Sequence of chain 1.A:
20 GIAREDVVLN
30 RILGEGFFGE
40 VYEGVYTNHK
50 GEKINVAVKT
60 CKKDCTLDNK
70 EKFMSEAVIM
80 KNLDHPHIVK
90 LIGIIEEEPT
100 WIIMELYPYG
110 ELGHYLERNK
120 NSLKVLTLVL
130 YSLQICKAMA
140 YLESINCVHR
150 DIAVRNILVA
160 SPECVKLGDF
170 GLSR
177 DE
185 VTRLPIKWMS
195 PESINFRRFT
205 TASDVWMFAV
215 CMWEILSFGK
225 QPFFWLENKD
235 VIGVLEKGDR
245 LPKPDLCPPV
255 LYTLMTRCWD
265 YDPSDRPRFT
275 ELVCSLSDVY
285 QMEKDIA

A small-molecule ligand and the protein it binds are described below.
Small molecule (SMILES): COc1ccc(-c2cc(NC(=O)Nc3cc(C(C)(C)C)nn3-c3ccc(C)cc3)[nH]n2)c(C)c1

Binding-site contacts:
Ligand atom C6 contacts residue TYR106 of chain 1.A at 3.3 Å (hydrophobic).
Ligand atom N29 contacts residue ASP168 of chain 1.A at 3.8 Å.
Ligand atom N27 contacts residue PHE169 of chain 1.A at 3.6 Å.
Ligand atom C12 contacts residue GLU104 of chain 1.A at 3.8 Å.
Ligand atom C25 contacts residue ASP168 of chain 1.A at 3.6 Å.
Ligand atom C1 contacts residue SER74 of chain 1.A at 3.5 Å.
Ligand atom C7 contacts residue ARG173 of chain 1.A at 3.4 Å.
Ligand atom C14 contacts residue PHE169 of chain 1.A at 3.7 Å (hydrophobic).
Ligand atom C15 contacts residue ASP168 of chain 1.A at 3.5 Å.
Ligand atom N29 contacts residue MET79 of chain 1.A at 3.8 Å.
Ligand atom C16 contacts residue ARG173 of chain 1.A at 3.7 Å.
Ligand atom C2 contacts residue PHE169 of chain 1.A at 3.7 Å (hydrophobic).
Ligand atom C15 contacts residue MET79 of chain 1.A at 3.6 Å (hydrophobic).
Ligand atom O33 contacts residue VAL88 of chain 1.A at 3.3 Å.
Ligand atom O33 contacts residue GLY167 of chain 1.A at 3.4 Å.
Ligand atom O33 contacts residue ASP168 of chain 1.A at 2.9 Å (salt-bridge).
Ligand atom C9 contacts residue ASP168 of chain 1.A at 3.8 Å.
Ligand atom C24 contacts residue MET79 of chain 1.A at 3.5 Å (hydrophobic).
Ligand atom C7 contacts residue GLU75 of chain 1.A at 3.7 Å.
Ligand atom O34 contacts residue LEU105 of chain 1.A at 3.7 Å.
Ligand atom O34 contacts residue TYR106 of chain 1.A at 3.1 Å (h-bond).
Ligand atom C4 contacts residue LEU166 of chain 1.A at 3.6 Å (hydrophobic).
Ligand atom N31 contacts residue ASP168 of chain 1.A at 3.6 Å.
Ligand atom C1 contacts residue ARG173 of chain 1.A at 3.7 Å.
Ligand atom N31 contacts residue GLU75 of chain 1.A at 2.8 Å (salt-bridge).
Ligand atom N32 contacts residue MET79 of chain 1.A at 3.6 Å (h-bond).
Ligand atom C11 contacts residue GLU104 of chain 1.A at 3.2 Å.
Ligand atom N27 contacts residue LYS58 of chain 1.A at 3.1 Å (salt-bridge).
Ligand atom C1 contacts residue GLU75 of chain 1.A at 3.8 Å.
Ligand atom C21 contacts residue PHE169 of chain 1.A at 3.8 Å (hydrophobic).
Ligand atom C11 contacts residue LEU157 of chain 1.A at 3.5 Å (hydrophobic).
Ligand atom C3 contacts residue ILE87 of chain 1.A at 3.8 Å (hydrophobic).
Ligand atom C22 contacts residue ASP168 of chain 1.A at 3.7 Å.
Ligand atom C12 contacts residue LEU157 of chain 1.A at 3.7 Å (hydrophobic).
Ligand atom C25 contacts residue GLU75 of chain 1.A at 3.2 Å.
Ligand atom C9 contacts residue GLU75 of chain 1.A at 3.2 Å.
Ligand atom C5 contacts residue LEU141 of chain 1.A at 3.8 Å (hydrophobic).
Ligand atom C19 contacts residue LEU157 of chain 1.A at 3.5 Å (hydrophobic).
Ligand atom C9 contacts residue ARG173 of chain 1.A at 3.5 Å.
Ligand atom N30 contacts residue GLU75 of chain 1.A at 2.7 Å (salt-bridge).